Binding-site contacts:
Ligand atom C13 contacts residue HIS55 of chain 3.A at 3.8 Å.
Ligand atom C11 contacts residue SER129 of chain 2.A at 3.7 Å.
Ligand atom N1 contacts residue ARG54 of chain 3.A at 3.6 Å.
Ligand atom C contacts residue SER129 of chain 2.A at 3.5 Å.
Ligand atom F3 contacts residue SER129 of chain 2.A at 3.6 Å.
Ligand atom C6 contacts residue THR133 of chain 2.A at 3.8 Å.
Ligand atom C17 contacts residue GLY37 of chain 3.A at 3.5 Å.
Ligand atom C21 contacts residue ALA33 of chain 3.A at 3.7 Å (hydrophobic).
Ligand atom C4 contacts residue VAL130 of chain 2.A at 3.8 Å (hydrophobic).
Ligand atom C11 contacts residue HIS55 of chain 3.A at 3.7 Å.
Ligand atom C22 contacts residue ASP51 of chain 3.A at 3.8 Å.
Ligand atom C15 contacts residue GSH1 of chain 2.C at 3.9 Å.
Ligand atom C12 contacts residue HIS55 of chain 3.A at 3.8 Å.
Ligand atom F2 contacts residue LEU134 of chain 2.A at 3.5 Å.
Ligand atom F4 contacts residue ALA125 of chain 2.A at 3.6 Å.
Ligand atom C9 contacts residue VAL130 of chain 2.A at 3.8 Å (hydrophobic).
Ligand atom F3 contacts residue PRO126 of chain 2.A at 3.4 Å.
Ligand atom N contacts residue SER129 of chain 2.A at 3.4 Å (h-bond).
Ligand atom N3 contacts residue ASP51 of chain 3.A at 3.6 Å.
Ligand atom F4 contacts residue HIS55 of chain 3.A at 2.6 Å.
Ligand atom C22 contacts residue ALA125 of chain 2.A at 3.7 Å (hydrophobic).
Ligand atom C19 contacts residue GSH1 of chain 2.C at 3.9 Å.
Ligand atom N4 contacts residue GLY37 of chain 3.A at 3.5 Å.
Ligand atom C2 contacts residue ARG54 of chain 3.A at 3.5 Å.
Ligand atom F3 contacts residue ALA125 of chain 2.A at 3.4 Å.
Ligand atom C contacts residue PRO126 of chain 2.A at 3.7 Å (hydrophobic).
Ligand atom N2 contacts residue SER129 of chain 2.A at 2.8 Å (h-bond).
Ligand atom O1 contacts residue GLY37 of chain 3.A at 3.4 Å.
Ligand atom O1 contacts residue LEU41 of chain 3.A at 3.9 Å.
Ligand atom O contacts residue HIS55 of chain 3.A at 2.8 Å (h-bond).
Ligand atom F4 contacts residue ARG54 of chain 3.A at 3.5 Å.
Ligand atom N1 contacts residue PRO126 of chain 2.A at 3.5 Å.
Ligand atom C12 contacts residue SER129 of chain 2.A at 3.7 Å.
Ligand atom C18 contacts residue GLY37 of chain 3.A at 3.5 Å.
Ligand atom C1 contacts residue PRO126 of chain 2.A at 3.9 Å (hydrophobic).
Ligand atom C14 contacts residue GSH1 of chain 2.C at 3.8 Å.
Ligand atom C22 contacts residue HIS55 of chain 3.A at 3.7 Å.
Ligand atom C16 contacts residue SER129 of chain 2.A at 3.8 Å.
Ligand atom C21 contacts residue GSH1 of chain 2.C at 3.8 Å.
Ligand atom N4 contacts residue GSH1 of chain 2.C at 3.6 Å (h-bond).

The protein below binds the small molecule below.
Small molecule (SMILES): Cc1[nH]c(NC(=O)c2cc(CNC(=O)C(C)C)cnc2C(F)F)nc1-c1ccc(C(F)(F)F)cc1

Sequence of chain 2.A:
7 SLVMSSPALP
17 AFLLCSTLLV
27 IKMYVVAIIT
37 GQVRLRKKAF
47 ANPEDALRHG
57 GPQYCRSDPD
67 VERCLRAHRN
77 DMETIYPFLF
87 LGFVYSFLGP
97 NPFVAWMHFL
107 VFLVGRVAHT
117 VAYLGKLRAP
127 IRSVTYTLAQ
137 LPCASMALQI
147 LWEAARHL

Sequence of chain 3.A:
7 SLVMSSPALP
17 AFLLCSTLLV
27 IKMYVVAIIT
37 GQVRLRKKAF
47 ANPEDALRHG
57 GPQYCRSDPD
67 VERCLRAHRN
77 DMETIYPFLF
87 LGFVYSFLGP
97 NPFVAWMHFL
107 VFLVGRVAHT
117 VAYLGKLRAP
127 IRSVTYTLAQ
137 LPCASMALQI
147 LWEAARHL